Sequence of chain 1.D:
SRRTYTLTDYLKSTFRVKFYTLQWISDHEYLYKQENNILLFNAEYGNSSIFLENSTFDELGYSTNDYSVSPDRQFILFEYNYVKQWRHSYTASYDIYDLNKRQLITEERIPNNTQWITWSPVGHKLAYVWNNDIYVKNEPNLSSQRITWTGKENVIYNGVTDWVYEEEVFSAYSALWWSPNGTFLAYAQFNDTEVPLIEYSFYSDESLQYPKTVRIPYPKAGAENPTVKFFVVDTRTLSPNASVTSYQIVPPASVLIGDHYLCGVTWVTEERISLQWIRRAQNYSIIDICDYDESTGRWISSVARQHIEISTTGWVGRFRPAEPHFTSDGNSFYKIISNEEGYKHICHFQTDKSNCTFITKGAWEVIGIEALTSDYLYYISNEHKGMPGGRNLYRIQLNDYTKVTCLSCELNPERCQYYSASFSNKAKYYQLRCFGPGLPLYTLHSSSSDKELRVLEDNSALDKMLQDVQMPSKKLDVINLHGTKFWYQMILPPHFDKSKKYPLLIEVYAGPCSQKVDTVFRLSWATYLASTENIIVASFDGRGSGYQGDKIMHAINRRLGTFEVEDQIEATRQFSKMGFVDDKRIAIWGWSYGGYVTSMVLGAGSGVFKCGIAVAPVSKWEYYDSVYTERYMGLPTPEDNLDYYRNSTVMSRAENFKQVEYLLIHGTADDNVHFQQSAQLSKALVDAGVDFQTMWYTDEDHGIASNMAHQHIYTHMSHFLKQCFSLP

This small molecule binds to this protein.
Small molecule (SMILES): CC(=O)N[C@H]1[C@H](O[C@H]2[C@H](O)[C@@H](NC(C)=O)CO[C@@H]2CO)O[C@H](CO)[C@@H](O[C@@H]2O[C@H](CO)[C@@H](O)[C@H](O)[C@@H]2O)[C@@H]1O

Binding-site contacts:
Ligand atom C2 contacts residue GLU35 of chain 1.D at 3.7 Å.
Ligand atom C2 contacts residue ASN54 of chain 1.D at 2.4 Å.
Ligand atom O5 contacts residue GLU35 of chain 1.D at 3.8 Å.
Ligand atom C5 contacts residue GLU35 of chain 1.D at 3.6 Å.
Ligand atom C1 contacts residue ASN54 of chain 1.D at 1.4 Å.
Ligand atom C4 contacts residue ASN54 of chain 1.D at 4.2 Å.
Ligand atom C5 contacts residue ASN54 of chain 1.D at 3.7 Å.
Ligand atom C6 contacts residue ASN37 of chain 1.D at 4.5 Å.
Ligand atom O7 contacts residue GLU35 of chain 1.D at 2.4 Å (salt-bridge).
Ligand atom O4 contacts residue GLU35 of chain 1.D at 3.8 Å.
Ligand atom N2 contacts residue GLU35 of chain 1.D at 4.0 Å.
Ligand atom C6 contacts residue GLU35 of chain 1.D at 3.3 Å.
Ligand atom C5 contacts residue ASN37 of chain 1.D at 4.2 Å.
Ligand atom C4 contacts residue GLU35 of chain 1.D at 3.1 Å.
Ligand atom C1 contacts residue GLU35 of chain 1.D at 3.6 Å.
Ligand atom O7 contacts residue ASN54 of chain 1.D at 3.3 Å (h-bond).
Ligand atom C3 contacts residue GLU35 of chain 1.D at 4.1 Å.
Ligand atom C3 contacts residue ASN54 of chain 1.D at 3.8 Å.
Ligand atom N2 contacts residue ASN54 of chain 1.D at 2.9 Å (h-bond).
Ligand atom O5 contacts residue ASN54 of chain 1.D at 2.4 Å (h-bond).
Ligand atom C7 contacts residue ASN36 of chain 1.D at 4.1 Å.
Ligand atom C7 contacts residue ASN54 of chain 1.D at 3.4 Å.
Ligand atom O7 contacts residue ASN36 of chain 1.D at 3.1 Å (h-bond).
Ligand atom C7 contacts residue GLU35 of chain 1.D at 3.5 Å.
Ligand atom O5 contacts residue ASN37 of chain 1.D at 3.0 Å (h-bond).
Ligand atom C1 contacts residue ASN37 of chain 1.D at 3.4 Å.
Ligand atom C8 contacts residue ASN36 of chain 1.D at 4.5 Å.
Ligand atom O3 contacts residue GLU35 of chain 1.D at 4.3 Å.
Ligand atom C2 contacts residue ASN37 of chain 1.D at 4.0 Å.